Binding-site contacts:
Ligand atom C15 contacts residue MET74 of chain 4.A at 3.7 Å (hydrophobic).
Ligand atom C5 contacts residue PHE70 of chain 4.A at 4.0 Å (hydrophobic).
Ligand atom C contacts residue LEU102 of chain 4.A at 3.9 Å (hydrophobic).
Ligand atom C11 contacts residue GLU134 of chain 11.A at 4.3 Å.
Ligand atom N contacts residue ALA37 of chain 4.A at 3.6 Å.
Ligand atom O contacts residue LEU102 of chain 4.A at 4.1 Å.
Ligand atom C11 contacts residue LEU102 of chain 4.A at 3.6 Å (hydrophobic).
Ligand atom C6 contacts residue PHE70 of chain 4.A at 3.8 Å (hydrophobic).
Ligand atom C12 contacts residue LEU73 of chain 4.A at 4.1 Å (hydrophobic).
Ligand atom C12 contacts residue VAL135 of chain 11.A at 3.5 Å (hydrophobic).
Ligand atom C8 contacts residue MET74 of chain 4.A at 3.9 Å (hydrophobic).
Ligand atom C2 contacts residue PRO8 of chain 4.A at 4.0 Å (hydrophobic).
Ligand atom C1 contacts residue PRO8 of chain 4.A at 3.9 Å (hydrophobic).
Ligand atom C contacts residue ASN106 of chain 4.A at 3.4 Å.
Ligand atom N1 contacts residue HIS138 of chain 11.A at 4.1 Å.
Ligand atom C7 contacts residue PHE70 of chain 4.A at 3.5 Å (hydrophobic).
Ligand atom C7 contacts residue MET74 of chain 4.A at 3.7 Å (hydrophobic).
Ligand atom O contacts residue ASN106 of chain 4.A at 3.1 Å (h-bond).
Ligand atom O contacts residue PRO8 of chain 4.A at 4.1 Å.
Ligand atom C3 contacts residue ARG88 of chain 4.A at 4.0 Å.
Ligand atom C contacts residue GLU99 of chain 4.A at 4.2 Å.
Ligand atom C contacts residue LEU86 of chain 4.A at 3.9 Å (hydrophobic).
Ligand atom C9 contacts residue MET74 of chain 4.A at 3.9 Å (hydrophobic).
Ligand atom C5 contacts residue ALA37 of chain 4.A at 3.2 Å (hydrophobic).
Ligand atom O1 contacts residue LEU73 of chain 4.A at 3.4 Å.
Ligand atom C3 contacts residue GLY9 of chain 4.A at 4.2 Å.
Ligand atom C7 contacts residue ASP72 of chain 4.A at 3.8 Å.
Ligand atom C8 contacts residue HIS138 of chain 11.A at 3.9 Å.
Ligand atom C9 contacts residue LEU73 of chain 4.A at 4.2 Å (hydrophobic).
Ligand atom C13 contacts residue ASN106 of chain 4.A at 3.4 Å.
Ligand atom C contacts residue ARG88 of chain 4.A at 3.4 Å.
Ligand atom C1 contacts residue LEU102 of chain 4.A at 4.1 Å (hydrophobic).
Ligand atom O1 contacts residue MET74 of chain 4.A at 2.8 Å (h-bond).
Ligand atom C8 contacts residue ASP72 of chain 4.A at 3.7 Å.
Ligand atom C12 contacts residue GLU134 of chain 11.A at 4.0 Å.
Ligand atom O contacts residue MET74 of chain 4.A at 4.0 Å.
Ligand atom C2 contacts residue LEU102 of chain 4.A at 3.8 Å (hydrophobic).
Ligand atom O contacts residue LEU86 of chain 4.A at 4.1 Å.
Ligand atom C13 contacts residue LEU102 of chain 4.A at 4.3 Å (hydrophobic).
Ligand atom C2 contacts residue ARG88 of chain 4.A at 3.6 Å.

Sequence of chain 11.A:
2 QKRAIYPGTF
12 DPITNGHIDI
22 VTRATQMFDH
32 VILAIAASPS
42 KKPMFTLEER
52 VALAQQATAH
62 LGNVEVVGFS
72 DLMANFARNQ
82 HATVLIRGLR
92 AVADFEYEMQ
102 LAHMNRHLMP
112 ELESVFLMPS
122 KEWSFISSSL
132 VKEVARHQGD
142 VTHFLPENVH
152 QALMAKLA

The small molecule below binds the protein below.
Small molecule (SMILES): COc1ccc2[nH]cc(CCNC(=O)C(C)(C)C)c2c1

Sequence of chain 4.A:
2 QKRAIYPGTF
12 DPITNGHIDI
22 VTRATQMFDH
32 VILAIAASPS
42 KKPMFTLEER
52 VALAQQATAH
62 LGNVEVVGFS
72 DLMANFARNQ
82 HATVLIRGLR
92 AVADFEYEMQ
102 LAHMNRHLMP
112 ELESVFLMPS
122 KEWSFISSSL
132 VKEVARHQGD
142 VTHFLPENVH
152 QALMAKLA